Sequence of chain 1.A:
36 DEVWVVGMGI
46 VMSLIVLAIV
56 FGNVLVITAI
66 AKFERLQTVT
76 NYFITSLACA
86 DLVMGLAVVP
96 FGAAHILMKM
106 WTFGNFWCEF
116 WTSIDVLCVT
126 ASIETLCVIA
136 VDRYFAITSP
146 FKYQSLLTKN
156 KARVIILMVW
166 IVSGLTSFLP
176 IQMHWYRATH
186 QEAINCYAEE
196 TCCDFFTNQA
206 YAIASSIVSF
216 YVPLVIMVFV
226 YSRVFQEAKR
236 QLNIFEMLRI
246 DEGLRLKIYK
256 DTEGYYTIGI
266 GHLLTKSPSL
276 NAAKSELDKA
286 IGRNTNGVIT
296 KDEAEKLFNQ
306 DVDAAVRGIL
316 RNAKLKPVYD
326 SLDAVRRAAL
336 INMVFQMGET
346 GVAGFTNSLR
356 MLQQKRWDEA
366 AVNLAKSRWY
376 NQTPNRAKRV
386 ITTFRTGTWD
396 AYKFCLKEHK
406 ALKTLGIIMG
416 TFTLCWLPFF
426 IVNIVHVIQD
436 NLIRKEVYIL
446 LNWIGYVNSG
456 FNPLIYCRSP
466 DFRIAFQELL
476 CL

A protein and the small-molecule ligand that binds it are described below.
Small molecule (SMILES): CC(C)CCC[C@@H](C)[C@H]1CC[C@H]2[C@@H]3CC=C4C[C@@H](O)CC[C@]4(C)[C@H]3CC[C@]12C

Binding-site contacts:
Ligand atom C2 contacts residue THR63 of chain 1.A at 4.5 Å.
Ligand atom C16 contacts residue PLM1 of chain 1.J at 4.4 Å.
Ligand atom C23 contacts residue PLM1 of chain 1.J at 4.4 Å.
Ligand atom C1 contacts residue LEU60 of chain 1.A at 4.2 Å (hydrophobic).
Ligand atom C2 contacts residue LEU60 of chain 1.A at 4.0 Å (hydrophobic).
Ligand atom C19 contacts residue PHE56 of chain 1.A at 4.3 Å (hydrophobic).
Ligand atom C19 contacts residue LEU475 of chain 1.A at 4.1 Å (hydrophobic).
Ligand atom C15 contacts residue PLM1 of chain 1.J at 4.5 Å.
Ligand atom C27 contacts residue VAL51 of chain 1.A at 4.5 Å (hydrophobic).
Ligand atom C24 contacts residue PLM1 of chain 1.J at 4.4 Å.
Ligand atom C11 contacts residue PHE56 of chain 1.A at 3.7 Å (hydrophobic).
Ligand atom C12 contacts residue PHE56 of chain 1.A at 3.5 Å (hydrophobic).
Ligand atom C4 contacts residue LEU474 of chain 1.A at 3.7 Å (hydrophobic).
Ligand atom C2 contacts residue LEU474 of chain 1.A at 3.9 Å (hydrophobic).
Ligand atom C21 contacts residue LEU52 of chain 1.A at 4.4 Å (hydrophobic).
Ligand atom C6 contacts residue PLM1 of chain 1.J at 4.1 Å.
Ligand atom C21 contacts residue PHE56 of chain 1.A at 4.2 Å (hydrophobic).
Ligand atom O1 contacts residue LEU474 of chain 1.A at 3.0 Å (h-bond).
Ligand atom C27 contacts residue LEU91 of chain 1.A at 4.3 Å (hydrophobic).
Ligand atom C3 contacts residue LEU474 of chain 1.A at 3.7 Å (hydrophobic).
Ligand atom C27 contacts residue VAL55 of chain 1.A at 3.8 Å (hydrophobic).
Ligand atom C21 contacts residue VAL55 of chain 1.A at 4.2 Å (hydrophobic).
Ligand atom C4 contacts residue PLM1 of chain 1.J at 4.0 Å.
Ligand atom C26 contacts residue PLM1 of chain 1.J at 4.4 Å.